Sequence of chain 1.A:
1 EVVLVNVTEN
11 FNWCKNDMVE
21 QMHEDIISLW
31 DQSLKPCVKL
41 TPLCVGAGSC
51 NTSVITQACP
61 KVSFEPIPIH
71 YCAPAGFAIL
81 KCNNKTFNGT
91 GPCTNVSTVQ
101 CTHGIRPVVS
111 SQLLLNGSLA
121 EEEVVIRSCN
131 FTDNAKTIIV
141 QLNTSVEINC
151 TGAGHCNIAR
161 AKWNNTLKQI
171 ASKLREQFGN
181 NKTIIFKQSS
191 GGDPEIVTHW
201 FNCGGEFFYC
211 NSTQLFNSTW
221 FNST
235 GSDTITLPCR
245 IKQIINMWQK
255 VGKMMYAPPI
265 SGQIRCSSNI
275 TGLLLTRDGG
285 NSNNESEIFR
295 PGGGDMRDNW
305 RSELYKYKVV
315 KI

A small-molecule ligand and the protein it binds are described below.
Small molecule (SMILES): CC(=O)N[C@@H]1[C@@H](O)[C@H](O)[C@@H](CO)O[C@H]1O

Binding-site contacts:
Ligand atom O6 contacts residue ASN83 of chain 1.A at 3.2 Å.
Ligand atom O5 contacts residue ASN83 of chain 1.A at 3.3 Å.
Ligand atom C3 contacts residue ASN95 of chain 1.A at 3.8 Å.
Ligand atom C5 contacts residue ASN83 of chain 1.A at 4.1 Å.
Ligand atom O5 contacts residue ASN95 of chain 1.A at 2.4 Å (h-bond).
Ligand atom C6 contacts residue ASN83 of chain 1.A at 4.0 Å.
Ligand atom C1 contacts residue ASN83 of chain 1.A at 3.9 Å.
Ligand atom C2 contacts residue ASN95 of chain 1.A at 2.4 Å.
Ligand atom C4 contacts residue ASN95 of chain 1.A at 4.2 Å.
Ligand atom C7 contacts residue ASN95 of chain 1.A at 3.9 Å.
Ligand atom C5 contacts residue ASN95 of chain 1.A at 3.6 Å.
Ligand atom O7 contacts residue ASN95 of chain 1.A at 4.0 Å.
Ligand atom C1 contacts residue ASN95 of chain 1.A at 1.4 Å.
Ligand atom N2 contacts residue ASN95 of chain 1.A at 2.9 Å (h-bond).